The protein below binds the small molecule below.
Small molecule (SMILES): CC(=O)N[C@H]1[C@H](O[C@H]2[C@H](O)[C@@H](NC(C)=O)CO[C@@H]2CO)O[C@H](CO)[C@@H](O)[C@@H]1O

Binding-site contacts:
Ligand atom O5 contacts residue SER75 of chain 1.B at 3.5 Å (h-bond).
Ligand atom C7 contacts residue ASN73 of chain 1.B at 3.5 Å.
Ligand atom O6 contacts residue SER76 of chain 1.B at 4.5 Å.
Ligand atom C1 contacts residue SER75 of chain 1.B at 3.3 Å.
Ligand atom C5 contacts residue ASN73 of chain 1.B at 3.6 Å.
Ligand atom N2 contacts residue ASN73 of chain 1.B at 2.8 Å (h-bond).
Ligand atom C1 contacts residue ASN73 of chain 1.B at 1.4 Å.
Ligand atom O5 contacts residue SER76 of chain 1.B at 3.0 Å (h-bond).
Ligand atom O7 contacts residue ASN73 of chain 1.B at 3.8 Å.
Ligand atom O5 contacts residue ASN73 of chain 1.B at 2.4 Å (h-bond).
Ligand atom C2 contacts residue SER75 of chain 1.B at 4.5 Å.
Ligand atom C6 contacts residue SER76 of chain 1.B at 4.2 Å.
Ligand atom C6 contacts residue SER75 of chain 1.B at 4.3 Å.
Ligand atom C5 contacts residue SER75 of chain 1.B at 3.5 Å.
Ligand atom C5 contacts residue SER76 of chain 1.B at 4.2 Å.
Ligand atom C1 contacts residue SER76 of chain 1.B at 3.4 Å.
Ligand atom C2 contacts residue ASN73 of chain 1.B at 2.3 Å.
Ligand atom C3 contacts residue ASN73 of chain 1.B at 3.7 Å.
Ligand atom C4 contacts residue ASN73 of chain 1.B at 4.2 Å.

Sequence of chain 1.B:
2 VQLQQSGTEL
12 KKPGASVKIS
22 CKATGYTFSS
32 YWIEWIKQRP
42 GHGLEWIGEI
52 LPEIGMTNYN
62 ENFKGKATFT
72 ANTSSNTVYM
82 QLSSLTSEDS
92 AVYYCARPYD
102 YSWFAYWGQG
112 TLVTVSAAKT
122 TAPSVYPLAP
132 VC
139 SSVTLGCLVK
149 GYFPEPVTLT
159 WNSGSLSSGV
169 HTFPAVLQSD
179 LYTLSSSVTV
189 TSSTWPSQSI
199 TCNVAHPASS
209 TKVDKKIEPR